Binding-site contacts:
Ligand atom O1 contacts residue MG1 of chain 1.T at 4.2 Å.
Ligand atom O4 contacts residue ALA209 of chain 1.C at 4.4 Å.
Ligand atom C2 contacts residue ASP212 of chain 1.C at 4.5 Å.
Ligand atom O1 contacts residue ALA209 of chain 1.C at 3.2 Å.
Ligand atom O4 contacts residue MG1 of chain 1.T at 2.1 Å.
Ligand atom O4 contacts residue ASP212 of chain 1.C at 4.0 Å.
Ligand atom O3 contacts residue ASP212 of chain 1.C at 2.7 Å (salt-bridge).
Ligand atom C1 contacts residue ASP212 of chain 1.C at 3.8 Å.
Ligand atom O4 contacts residue LYS186 of chain 1.C at 2.8 Å (salt-bridge).
Ligand atom O3 contacts residue GLU188 of chain 1.C at 2.5 Å (salt-bridge).
Ligand atom O2 contacts residue MET276 of chain 1.C at 4.3 Å.
Ligand atom C1 contacts residue MG1 of chain 1.T at 2.9 Å.
Ligand atom O2 contacts residue ARG87 of chain 1.C at 4.1 Å.
Ligand atom O1 contacts residue GLY211 of chain 1.C at 2.9 Å (h-bond).
Ligand atom C1 contacts residue THR244 of chain 1.C at 3.8 Å.
Ligand atom O2 contacts residue MG1 of chain 1.T at 4.1 Å.
Ligand atom O4 contacts residue GLU188 of chain 1.C at 3.2 Å (salt-bridge).
Ligand atom O2 contacts residue ALA209 of chain 1.C at 4.3 Å.
Ligand atom O3 contacts residue ALA209 of chain 1.C at 3.7 Å.
Ligand atom O3 contacts residue GLY211 of chain 1.C at 4.1 Å.
Ligand atom O2 contacts residue LYS186 of chain 1.C at 3.9 Å.
Ligand atom O1 contacts residue ASP212 of chain 1.C at 3.8 Å.
Ligand atom O1 contacts residue ARG210 of chain 1.C at 3.5 Å (salt-bridge).
Ligand atom C2 contacts residue THR244 of chain 1.C at 4.1 Å.
Ligand atom O2 contacts residue THR244 of chain 1.C at 3.5 Å (h-bond).
Ligand atom C1 contacts residue ALA209 of chain 1.C at 3.5 Å (hydrophobic).
Ligand atom O1 contacts residue THR244 of chain 1.C at 2.7 Å (h-bond).
Ligand atom C2 contacts residue ALA209 of chain 1.C at 3.9 Å (hydrophobic).
Ligand atom C2 contacts residue MG1 of chain 1.T at 2.9 Å.
Ligand atom O1 contacts residue GLU188 of chain 1.C at 4.4 Å.
Ligand atom C2 contacts residue GLU188 of chain 1.C at 3.6 Å.
Ligand atom O2 contacts residue MET207 of chain 1.C at 4.4 Å.
Ligand atom O3 contacts residue MG1 of chain 1.T at 2.1 Å.
Ligand atom C1 contacts residue GLY211 of chain 1.C at 4.0 Å.
Ligand atom C1 contacts residue GLU188 of chain 1.C at 3.3 Å.
Ligand atom C2 contacts residue LYS186 of chain 1.C at 3.6 Å.

A protein and the small-molecule ligand that binds it are described below.
Small molecule (SMILES): O=C([O-])C(=O)[O-]

Sequence of chain 1.C:
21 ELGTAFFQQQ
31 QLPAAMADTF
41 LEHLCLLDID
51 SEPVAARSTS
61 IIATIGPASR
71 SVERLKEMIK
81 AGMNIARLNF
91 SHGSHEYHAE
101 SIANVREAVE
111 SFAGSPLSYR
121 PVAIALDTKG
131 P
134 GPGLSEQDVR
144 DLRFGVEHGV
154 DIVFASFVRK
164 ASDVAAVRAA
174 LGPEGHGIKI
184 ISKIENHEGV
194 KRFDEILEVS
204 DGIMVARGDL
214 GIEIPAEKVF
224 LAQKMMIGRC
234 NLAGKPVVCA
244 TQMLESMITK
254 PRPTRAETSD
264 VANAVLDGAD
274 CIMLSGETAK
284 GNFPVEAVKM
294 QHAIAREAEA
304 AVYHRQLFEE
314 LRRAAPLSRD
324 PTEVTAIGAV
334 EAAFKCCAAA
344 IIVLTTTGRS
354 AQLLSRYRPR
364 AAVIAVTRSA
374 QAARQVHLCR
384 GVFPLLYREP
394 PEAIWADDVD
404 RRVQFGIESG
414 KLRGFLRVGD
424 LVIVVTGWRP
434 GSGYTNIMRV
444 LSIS